This protein binds this small molecule.
Small molecule (SMILES): CC(=O)N[C@H]1[C@H](O[C@H]2[C@H](O)[C@@H](NC(C)=O)CO[C@@H]2CO)O[C@H](CO)[C@@H](O)[C@@H]1O

Sequence of chain 1.C:
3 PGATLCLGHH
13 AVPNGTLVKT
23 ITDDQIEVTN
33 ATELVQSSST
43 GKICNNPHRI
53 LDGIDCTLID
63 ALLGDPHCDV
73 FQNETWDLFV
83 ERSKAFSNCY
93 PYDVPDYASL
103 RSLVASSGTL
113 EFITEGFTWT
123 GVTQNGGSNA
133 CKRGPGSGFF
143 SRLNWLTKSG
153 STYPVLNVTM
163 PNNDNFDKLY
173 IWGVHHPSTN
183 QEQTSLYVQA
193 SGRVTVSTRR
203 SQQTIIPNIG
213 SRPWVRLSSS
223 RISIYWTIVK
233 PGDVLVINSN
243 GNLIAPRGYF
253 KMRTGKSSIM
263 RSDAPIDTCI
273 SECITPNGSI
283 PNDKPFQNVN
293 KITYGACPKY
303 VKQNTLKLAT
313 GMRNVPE

Binding-site contacts:
Ligand atom C1 contacts residue ASN32 of chain 1.C at 1.5 Å.
Ligand atom C8 contacts residue VAL14 of chain 1.C at 4.4 Å (hydrophobic).
Ligand atom C7 contacts residue ASN32 of chain 1.C at 3.4 Å.
Ligand atom N2 contacts residue ASN32 of chain 1.C at 2.8 Å (h-bond).
Ligand atom C7 contacts residue THR31 of chain 1.C at 4.1 Å.
Ligand atom C2 contacts residue ASN32 of chain 1.C at 2.3 Å.
Ligand atom O5 contacts residue ASN32 of chain 1.C at 2.4 Å (h-bond).
Ligand atom C8 contacts residue THR31 of chain 1.C at 3.6 Å.
Ligand atom C5 contacts residue ASN32 of chain 1.C at 3.7 Å.
Ligand atom C3 contacts residue ASN32 of chain 1.C at 3.7 Å.
Ligand atom C4 contacts residue ASN32 of chain 1.C at 4.2 Å.
Ligand atom C8 contacts residue ASN32 of chain 1.C at 4.3 Å.
Ligand atom O7 contacts residue ASN32 of chain 1.C at 3.5 Å (h-bond).
Ligand atom O7 contacts residue THR31 of chain 1.C at 4.3 Å.